Binding-site contacts:
Ligand atom C8 contacts residue NAG1 of chain 3.L at 4.3 Å.
Ligand atom C7 contacts residue ASN77 of chain 3.F at 2.7 Å.
Ligand atom C1 contacts residue ASN77 of chain 3.F at 1.5 Å.
Ligand atom C5 contacts residue ASN77 of chain 3.F at 3.7 Å.
Ligand atom O5 contacts residue NAG1 of chain 3.L at 4.2 Å.
Ligand atom O6 contacts residue THR94 of chain 3.F at 4.0 Å.
Ligand atom O5 contacts residue ASN77 of chain 3.F at 2.4 Å (h-bond).
Ligand atom C2 contacts residue NAG1 of chain 3.L at 4.3 Å.
Ligand atom C8 contacts residue ASN77 of chain 3.F at 4.1 Å.
Ligand atom C6 contacts residue THR94 of chain 3.F at 4.0 Å.
Ligand atom N2 contacts residue ASN77 of chain 3.F at 2.8 Å (h-bond).
Ligand atom C1 contacts residue NAG1 of chain 3.L at 3.4 Å.
Ligand atom C3 contacts residue ASN77 of chain 3.F at 3.7 Å.
Ligand atom N2 contacts residue NAG1 of chain 3.L at 4.2 Å.
Ligand atom C4 contacts residue ASN77 of chain 3.F at 4.2 Å.
Ligand atom C2 contacts residue ASN77 of chain 3.F at 2.3 Å.
Ligand atom O5 contacts residue THR94 of chain 3.F at 3.8 Å.
Ligand atom C7 contacts residue NAG1 of chain 3.L at 4.3 Å.
Ligand atom O7 contacts residue ASN77 of chain 3.F at 2.3 Å (h-bond).
Ligand atom C5 contacts residue NAG1 of chain 3.L at 4.5 Å.

Sequence of chain 3.F:
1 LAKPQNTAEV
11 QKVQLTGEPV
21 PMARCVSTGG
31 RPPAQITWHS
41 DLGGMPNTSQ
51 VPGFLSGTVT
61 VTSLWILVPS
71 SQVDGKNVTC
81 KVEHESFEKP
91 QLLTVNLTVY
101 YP

A protein and the small-molecule ligand that binds it are described below.
Small molecule (SMILES): CC(=O)N[C@H]1[C@H](O[C@H]2[C@H](O)[C@@H](NC(C)=O)CO[C@@H]2CO)O[C@H](CO)[C@@H](O)[C@@H]1O